A small-molecule ligand and the protein it binds are described below.
Small molecule (SMILES): Nc1nc2c(ncn2[C@H]2C[C@H](O)[C@@H](CO[P](=O)(O)O[P](=O)(O)OP(=O)(O)O)O2)c(=O)[nH]1

Sequence of chain 1.A:
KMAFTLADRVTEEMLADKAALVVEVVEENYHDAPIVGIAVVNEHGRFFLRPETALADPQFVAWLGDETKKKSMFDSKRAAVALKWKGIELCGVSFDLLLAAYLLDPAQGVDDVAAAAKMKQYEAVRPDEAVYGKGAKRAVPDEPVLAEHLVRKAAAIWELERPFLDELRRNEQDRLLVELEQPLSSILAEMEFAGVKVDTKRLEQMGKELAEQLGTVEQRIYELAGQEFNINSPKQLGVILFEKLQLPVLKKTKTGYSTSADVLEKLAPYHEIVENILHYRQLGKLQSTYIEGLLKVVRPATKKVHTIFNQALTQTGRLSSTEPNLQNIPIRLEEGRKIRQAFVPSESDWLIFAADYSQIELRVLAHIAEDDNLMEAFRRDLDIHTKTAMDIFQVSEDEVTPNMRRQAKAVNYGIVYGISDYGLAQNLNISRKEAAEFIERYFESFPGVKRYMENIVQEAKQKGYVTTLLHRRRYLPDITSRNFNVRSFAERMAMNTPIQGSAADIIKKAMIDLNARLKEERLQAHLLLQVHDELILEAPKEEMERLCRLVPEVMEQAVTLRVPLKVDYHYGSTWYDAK

Binding-site contacts:
Ligand atom O2G contacts residue CA1 of chain 1.I at 2.9 Å.
Ligand atom C1' contacts residue ARG318 of chain 1.A at 3.7 Å.
Ligand atom PA contacts residue DPO1 of chain 1.G at 1.8 Å.
Ligand atom O3G contacts residue DPO1 of chain 1.G at 1.1 Å (h-bond).
Ligand atom O3G contacts residue GLN359 of chain 1.A at 3.6 Å.
Ligand atom PA contacts residue LYS409 of chain 1.A at 3.7 Å.
Ligand atom O3A contacts residue DPO1 of chain 1.G at 0.3 Å (h-bond).
Ligand atom C2' contacts residue GLU361 of chain 1.A at 3.3 Å.
Ligand atom O1B contacts residue GLN359 of chain 1.A at 3.4 Å.
Ligand atom O3G contacts residue ARG405 of chain 1.A at 3.6 Å (salt-bridge).
Ligand atom O1B contacts residue HIS385 of chain 1.A at 3.2 Å (h-bond).
Ligand atom O3A contacts residue LYS409 of chain 1.A at 3.2 Å.
Ligand atom N2 contacts residue TYR417 of chain 1.A at 3.2 Å.
Ligand atom O2G contacts residue DPO1 of chain 1.G at 0.3 Å (h-bond).
Ligand atom N1 contacts residue TYR413 of chain 1.A at 3.6 Å.
Ligand atom O1G contacts residue ARG405 of chain 1.A at 2.5 Å (salt-bridge).
Ligand atom O3B contacts residue DPO1 of chain 1.G at 0.1 Å (h-bond).
Ligand atom PB contacts residue DPO1 of chain 1.G at 0.2 Å.
Ligand atom O2A contacts residue ASP533 of chain 1.A at 3.1 Å (salt-bridge).
Ligand atom C5' contacts residue DPO1 of chain 1.G at 3.0 Å.
Ligand atom O2B contacts residue DPO1 of chain 1.G at 0.3 Å (h-bond).
Ligand atom C3' contacts residue GLU361 of chain 1.A at 3.4 Å.
Ligand atom O2A contacts residue DPO1 of chain 1.G at 2.7 Å (h-bond).
Ligand atom O2A contacts residue CA1 of chain 1.I at 2.5 Å.
Ligand atom O3B contacts residue HIS385 of chain 1.A at 3.5 Å (h-bond).
Ligand atom O3B contacts residue GLN359 of chain 1.A at 3.3 Å.
Ligand atom O5' contacts residue DPO1 of chain 1.G at 2.8 Å (h-bond).
Ligand atom O3G contacts residue SER358 of chain 1.A at 3.0 Å (h-bond).
Ligand atom O3' contacts residue GLU361 of chain 1.A at 2.4 Å (salt-bridge).
Ligand atom PB contacts residue GLN359 of chain 1.A at 3.6 Å.
Ligand atom O2B contacts residue CA1 of chain 1.I at 3.2 Å.
Ligand atom O1B contacts residue TYR413 of chain 1.A at 2.5 Å (h-bond).
Ligand atom O1B contacts residue DPO1 of chain 1.G at 0.2 Å (h-bond).
Ligand atom PG contacts residue DPO1 of chain 1.G at 0.3 Å.
Ligand atom O1G contacts residue DPO1 of chain 1.G at 1.0 Å (h-bond).
Ligand atom O2B contacts residue GLN359 of chain 1.A at 3.0 Å (h-bond).
Ligand atom O1A contacts residue DPO1 of chain 1.G at 2.7 Å (h-bond).
Ligand atom O1A contacts residue LYS409 of chain 1.A at 2.9 Å (salt-bridge).
Ligand atom C5' contacts residue ASP533 of chain 1.A at 3.6 Å.
Ligand atom O3' contacts residue ARG318 of chain 1.A at 3.6 Å (salt-bridge).